Sequence of chain 22.C:
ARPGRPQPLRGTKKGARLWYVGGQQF

Sequence of chain 23.A:
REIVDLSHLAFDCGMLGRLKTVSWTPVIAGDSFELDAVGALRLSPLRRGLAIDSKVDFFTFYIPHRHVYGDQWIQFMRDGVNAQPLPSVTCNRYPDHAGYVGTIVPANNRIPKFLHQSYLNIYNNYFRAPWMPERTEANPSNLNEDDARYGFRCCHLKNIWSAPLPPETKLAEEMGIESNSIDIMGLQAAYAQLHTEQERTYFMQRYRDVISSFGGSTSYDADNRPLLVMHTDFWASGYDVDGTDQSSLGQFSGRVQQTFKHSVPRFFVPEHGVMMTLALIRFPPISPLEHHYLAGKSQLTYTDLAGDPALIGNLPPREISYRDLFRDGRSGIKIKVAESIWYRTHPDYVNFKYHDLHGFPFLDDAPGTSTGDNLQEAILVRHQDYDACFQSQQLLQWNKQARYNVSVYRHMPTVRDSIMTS

Binding-site contacts:
Ligand atom C5' contacts residue ASN414 of chain 23.A at 3.3 Å.
Ligand atom O4' contacts residue ASN414 of chain 23.A at 2.9 Å (h-bond).
Ligand atom OP1 contacts residue ARG412 of chain 23.A at 3.8 Å.
Ligand atom C1' contacts residue ASN414 of chain 23.A at 4.1 Å.
Ligand atom O3' contacts residue ARG412 of chain 23.A at 4.3 Å.
Ligand atom C5' contacts residue ARG412 of chain 23.A at 3.0 Å.
Ligand atom C3' contacts residue VAL47 of chain 23.A at 4.0 Å (hydrophobic).
Ligand atom O3' contacts residue VAL47 of chain 23.A at 3.1 Å.
Ligand atom C4' contacts residue VAL47 of chain 23.A at 4.1 Å (hydrophobic).
Ligand atom C4' contacts residue ASN414 of chain 23.A at 3.0 Å.
Ligand atom O5' contacts residue ARG412 of chain 23.A at 3.1 Å (salt-bridge).
Ligand atom OP1 contacts residue LYS21 of chain 22.C at 3.9 Å.
Ligand atom C3' contacts residue ASN414 of chain 23.A at 4.5 Å.
Ligand atom OP2 contacts residue LYS21 of chain 22.C at 2.7 Å (salt-bridge).
Ligand atom OP2 contacts residue ARG18 of chain 22.C at 3.7 Å.
Ligand atom P contacts residue LYS21 of chain 22.C at 3.4 Å.
Ligand atom C4' contacts residue ARG412 of chain 23.A at 4.4 Å.
Ligand atom OP2 contacts residue ARG412 of chain 23.A at 1.4 Å (salt-bridge).
Ligand atom P contacts residue ARG412 of chain 23.A at 2.6 Å.
Ligand atom OP1 contacts residue ARG18 of chain 22.C at 4.0 Å.
Ligand atom C2' contacts residue VAL47 of chain 23.A at 4.3 Å (hydrophobic).

A small-molecule ligand and the protein it binds are described below.
Small molecule (SMILES): Nc1ccn([C@H]2C[C@H](O)[C@@H](COP(=O)(O)O)O2)c(=O)n1